Sequence of chain 1.D:
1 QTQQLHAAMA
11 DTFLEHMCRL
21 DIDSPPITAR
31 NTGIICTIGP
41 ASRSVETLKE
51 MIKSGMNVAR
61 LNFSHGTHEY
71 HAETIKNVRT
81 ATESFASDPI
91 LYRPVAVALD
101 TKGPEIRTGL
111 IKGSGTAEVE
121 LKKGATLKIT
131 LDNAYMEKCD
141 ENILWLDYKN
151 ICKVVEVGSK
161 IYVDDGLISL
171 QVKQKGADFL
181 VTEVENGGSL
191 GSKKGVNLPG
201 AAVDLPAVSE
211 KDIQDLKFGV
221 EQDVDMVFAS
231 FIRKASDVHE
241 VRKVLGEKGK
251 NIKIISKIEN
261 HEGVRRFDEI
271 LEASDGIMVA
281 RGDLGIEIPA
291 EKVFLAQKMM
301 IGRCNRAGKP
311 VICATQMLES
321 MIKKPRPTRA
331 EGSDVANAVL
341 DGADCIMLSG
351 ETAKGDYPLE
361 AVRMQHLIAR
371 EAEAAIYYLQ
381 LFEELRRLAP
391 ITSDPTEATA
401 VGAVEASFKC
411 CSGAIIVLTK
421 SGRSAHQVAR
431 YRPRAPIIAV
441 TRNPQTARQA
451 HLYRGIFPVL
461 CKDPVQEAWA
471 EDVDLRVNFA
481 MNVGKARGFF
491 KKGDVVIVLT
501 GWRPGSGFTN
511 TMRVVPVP

A protein and the small-molecule ligand that binds it are described below.
Small molecule (SMILES): CC(=O)C(=O)O

Binding-site contacts:
Ligand atom CB contacts residue MET278 of chain 1.D at 4.5 Å (hydrophobic).
Ligand atom OXT contacts residue GLY282 of chain 1.D at 3.3 Å.
Ligand atom CA contacts residue LYS257 of chain 1.D at 3.9 Å.
Ligand atom CB contacts residue ALA280 of chain 1.D at 4.1 Å (hydrophobic).
Ligand atom O3 contacts residue LYS257 of chain 1.D at 3.5 Å (salt-bridge).
Ligand atom CB contacts residue THR315 of chain 1.D at 3.8 Å.
Ligand atom CA contacts residue ALA280 of chain 1.D at 3.9 Å (hydrophobic).
Ligand atom CB contacts residue ARG60 of chain 1.D at 3.8 Å.
Ligand atom CB contacts residue LYS257 of chain 1.D at 3.5 Å.
Ligand atom CA contacts residue GLU259 of chain 1.D at 3.5 Å.
Ligand atom OXT contacts residue GLU259 of chain 1.D at 3.5 Å (salt-bridge).
Ligand atom O contacts residue THR315 of chain 1.D at 2.7 Å (h-bond).
Ligand atom OXT contacts residue ASP283 of chain 1.D at 2.6 Å (salt-bridge).
Ligand atom O contacts residue ALA280 of chain 1.D at 3.2 Å.
Ligand atom OXT contacts residue ALA280 of chain 1.D at 4.1 Å.
Ligand atom OXT contacts residue ASP165 of chain 1.D at 3.5 Å (salt-bridge).
Ligand atom O3 contacts residue ASP283 of chain 1.D at 2.9 Å (salt-bridge).
Ligand atom C contacts residue ARG281 of chain 1.D at 4.3 Å.
Ligand atom C contacts residue GLU259 of chain 1.D at 3.7 Å.
Ligand atom C contacts residue THR315 of chain 1.D at 3.7 Å.
Ligand atom CA contacts residue ASP283 of chain 1.D at 3.6 Å.
Ligand atom C contacts residue GLY282 of chain 1.D at 3.8 Å.
Ligand atom O contacts residue ASP283 of chain 1.D at 4.0 Å.
Ligand atom O3 contacts residue ALA280 of chain 1.D at 4.4 Å.
Ligand atom O contacts residue ARG281 of chain 1.D at 3.3 Å (salt-bridge).
Ligand atom C contacts residue ALA280 of chain 1.D at 3.7 Å (hydrophobic).
Ligand atom O contacts residue GLY282 of chain 1.D at 3.1 Å (h-bond).
Ligand atom C contacts residue ASP283 of chain 1.D at 3.5 Å.
Ligand atom O3 contacts residue GLU259 of chain 1.D at 2.9 Å (salt-bridge).
Ligand atom CA contacts residue THR315 of chain 1.D at 4.3 Å.